A protein and the small-molecule ligand that binds it are described below.
Small molecule (SMILES): CC(=O)N[C@H]1[C@H](O[C@H]2[C@H](O)[C@@H](NC(C)=O)CO[C@@H]2CO)O[C@H](CO)[C@@H](O[C@@H]2O[C@H](CO[C@@H]3O[C@H](CO[C@H]4O[C@H](CO)[C@@H](O)[C@H](O)[C@@H]4O)[C@@H](O)[C@H](O)[C@@H]3O)[C@@H](O)[C@H](O[C@H]3O[C@H](CO)[C@@H](O)[C@H](O)[C@@H]3O[C@H]3O[C@H](CO)[C@@H](O)[C@H](O)[C@@H]3O)[C@@H]2O)[C@@H]1O

Sequence of chain 1.G:
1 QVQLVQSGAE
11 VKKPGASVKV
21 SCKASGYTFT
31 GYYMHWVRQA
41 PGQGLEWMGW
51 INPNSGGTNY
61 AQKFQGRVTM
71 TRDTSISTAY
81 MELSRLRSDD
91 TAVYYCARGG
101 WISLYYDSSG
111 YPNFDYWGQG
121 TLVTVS

Binding-site contacts:
Ligand atom O7 contacts residue HIS290 of chain 1.E at 2.9 Å (h-bond).
Ligand atom C2 contacts residue ASN292 of chain 1.E at 2.3 Å.
Ligand atom C6 contacts residue THR372 of chain 1.E at 3.4 Å.
Ligand atom C3 contacts residue TYR51 of chain 1.H at 3.8 Å (hydrophobic).
Ligand atom C1 contacts residue TYR106 of chain 1.G at 3.8 Å (hydrophobic).
Ligand atom C5 contacts residue THR372 of chain 1.E at 4.0 Å.
Ligand atom O4 contacts residue ARG98 of chain 1.G at 4.0 Å.
Ligand atom C4 contacts residue TYR106 of chain 1.G at 3.9 Å (hydrophobic).
Ligand atom C8 contacts residue TRP101 of chain 1.G at 4.3 Å (hydrophobic).
Ligand atom C3 contacts residue ASN292 of chain 1.E at 3.7 Å.
Ligand atom C3 contacts residue LYS55 of chain 1.H at 3.8 Å.
Ligand atom O3 contacts residue LYS55 of chain 1.H at 3.1 Å (salt-bridge).
Ligand atom O6 contacts residue TYR111 of chain 1.G at 3.9 Å.
Ligand atom O5 contacts residue ASN292 of chain 1.E at 2.4 Å (h-bond).
Ligand atom C5 contacts residue ASN292 of chain 1.E at 3.6 Å.
Ligand atom C1 contacts residue ASN292 of chain 1.E at 1.4 Å.
Ligand atom C8 contacts residue SER103 of chain 1.G at 3.5 Å.
Ligand atom O3 contacts residue ASP115 of chain 1.G at 3.8 Å.
Ligand atom O4 contacts residue ASP115 of chain 1.G at 3.2 Å (salt-bridge).
Ligand atom O6 contacts residue TYR32 of chain 1.G at 4.2 Å.
Ligand atom C6 contacts residue TRP101 of chain 1.G at 4.0 Å (hydrophobic).
Ligand atom O5 contacts residue THR372 of chain 1.E at 3.4 Å (h-bond).
Ligand atom O4 contacts residue LYS55 of chain 1.H at 2.7 Å (salt-bridge).
Ligand atom C4 contacts residue ASP115 of chain 1.G at 4.2 Å.
Ligand atom C7 contacts residue ASN292 of chain 1.E at 3.3 Å.
Ligand atom O3 contacts residue SER58 of chain 1.H at 3.7 Å.
Ligand atom C7 contacts residue HIS290 of chain 1.E at 4.0 Å.
Ligand atom C4 contacts residue LYS55 of chain 1.H at 3.7 Å.
Ligand atom C4 contacts residue ASN292 of chain 1.E at 4.2 Å.
Ligand atom C1 contacts residue HIS290 of chain 1.E at 4.2 Å.
Ligand atom O6 contacts residue ASN113 of chain 1.G at 3.9 Å.
Ligand atom N2 contacts residue ASN292 of chain 1.E at 2.7 Å (h-bond).
Ligand atom C5 contacts residue TRP101 of chain 1.G at 3.9 Å (hydrophobic).
Ligand atom O6 contacts residue THR372 of chain 1.E at 4.3 Å.
Ligand atom O6 contacts residue ARG98 of chain 1.G at 4.1 Å.
Ligand atom O3 contacts residue TYR51 of chain 1.H at 3.9 Å.
Ligand atom C6 contacts residue TYR106 of chain 1.G at 4.3 Å (hydrophobic).
Ligand atom O3 contacts residue TYR32 of chain 1.G at 3.5 Å (h-bond).
Ligand atom C3 contacts residue ASP115 of chain 1.G at 4.0 Å.
Ligand atom O7 contacts residue ASN292 of chain 1.E at 3.5 Å (h-bond).

Sequence of chain 1.E:
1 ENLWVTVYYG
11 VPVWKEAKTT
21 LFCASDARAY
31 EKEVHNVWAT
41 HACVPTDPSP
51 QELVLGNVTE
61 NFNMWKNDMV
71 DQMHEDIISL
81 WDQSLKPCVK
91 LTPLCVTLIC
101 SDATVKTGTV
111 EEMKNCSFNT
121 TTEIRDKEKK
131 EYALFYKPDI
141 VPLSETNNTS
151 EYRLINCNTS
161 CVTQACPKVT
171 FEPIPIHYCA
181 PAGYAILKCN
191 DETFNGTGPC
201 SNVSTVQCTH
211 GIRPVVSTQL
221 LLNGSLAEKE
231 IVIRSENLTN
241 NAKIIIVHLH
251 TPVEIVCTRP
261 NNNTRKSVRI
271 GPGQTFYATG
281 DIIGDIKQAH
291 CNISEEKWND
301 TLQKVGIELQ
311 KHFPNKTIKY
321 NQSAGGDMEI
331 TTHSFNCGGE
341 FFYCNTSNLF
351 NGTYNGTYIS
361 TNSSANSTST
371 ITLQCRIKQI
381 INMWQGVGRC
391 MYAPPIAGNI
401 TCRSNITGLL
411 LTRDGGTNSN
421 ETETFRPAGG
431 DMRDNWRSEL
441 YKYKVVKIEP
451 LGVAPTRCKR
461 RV

Sequence of chain 1.H:
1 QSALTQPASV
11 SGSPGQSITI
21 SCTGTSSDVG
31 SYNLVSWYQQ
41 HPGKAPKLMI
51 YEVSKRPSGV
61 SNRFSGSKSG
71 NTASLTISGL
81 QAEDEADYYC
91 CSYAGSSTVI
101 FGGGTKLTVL